Sequence of chain 1.A:
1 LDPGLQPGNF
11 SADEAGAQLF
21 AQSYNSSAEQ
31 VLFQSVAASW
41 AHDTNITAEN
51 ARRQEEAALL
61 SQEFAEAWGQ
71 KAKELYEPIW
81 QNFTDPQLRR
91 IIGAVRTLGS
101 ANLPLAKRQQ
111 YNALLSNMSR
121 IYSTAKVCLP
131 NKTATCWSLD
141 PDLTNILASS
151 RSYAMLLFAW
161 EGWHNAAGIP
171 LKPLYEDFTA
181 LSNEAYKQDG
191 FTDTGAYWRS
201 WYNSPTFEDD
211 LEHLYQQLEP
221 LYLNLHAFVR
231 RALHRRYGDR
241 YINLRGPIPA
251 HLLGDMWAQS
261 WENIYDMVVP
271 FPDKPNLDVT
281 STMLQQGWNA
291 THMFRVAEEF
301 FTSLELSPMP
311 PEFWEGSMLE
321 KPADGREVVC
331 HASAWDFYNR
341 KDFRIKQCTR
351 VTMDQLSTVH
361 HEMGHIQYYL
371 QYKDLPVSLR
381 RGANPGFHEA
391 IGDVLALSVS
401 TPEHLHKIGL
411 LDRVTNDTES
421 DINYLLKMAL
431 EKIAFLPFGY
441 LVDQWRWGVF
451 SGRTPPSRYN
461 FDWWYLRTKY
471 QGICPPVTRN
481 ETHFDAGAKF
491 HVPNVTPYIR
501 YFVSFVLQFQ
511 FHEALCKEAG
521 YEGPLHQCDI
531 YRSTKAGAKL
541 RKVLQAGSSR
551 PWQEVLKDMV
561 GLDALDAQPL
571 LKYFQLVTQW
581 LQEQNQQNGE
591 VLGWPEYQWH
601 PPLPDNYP

Binding-site contacts:
Ligand atom C3 contacts residue ASN82 of chain 1.A at 3.8 Å.
Ligand atom C2 contacts residue ASN82 of chain 1.A at 2.6 Å.
Ligand atom C8 contacts residue ASN82 of chain 1.A at 3.2 Å.
Ligand atom C5 contacts residue ASN82 of chain 1.A at 3.6 Å.
Ligand atom O7 contacts residue ASN82 of chain 1.A at 3.6 Å.
Ligand atom C7 contacts residue ASN82 of chain 1.A at 3.3 Å.
Ligand atom C1 contacts residue ASN82 of chain 1.A at 1.4 Å.
Ligand atom N2 contacts residue ASN82 of chain 1.A at 2.9 Å (h-bond).
Ligand atom C4 contacts residue ASN82 of chain 1.A at 4.3 Å.
Ligand atom C8 contacts residue THR84 of chain 1.A at 3.7 Å.
Ligand atom O5 contacts residue ASN82 of chain 1.A at 2.3 Å (h-bond).

The protein below binds the small molecule below.
Small molecule (SMILES): CC(=O)N[C@H]1[C@H](O[C@H]2[C@H](O)[C@@H](NC(C)=O)CO[C@@H]2CO)O[C@H](CO)[C@@H](O)[C@@H]1O